Binding-site contacts:
Ligand atom CE1 contacts residue ZN1 of chain 1.E at 2.9 Å.
Ligand atom CD2 contacts residue ZN1 of chain 1.E at 3.1 Å.
Ligand atom O contacts residue LYS5 of chain 1.A at 3.4 Å.
Ligand atom NE2 contacts residue HIS240 of chain 1.A at 3.2 Å (h-bond).
Ligand atom O contacts residue LEU3 of chain 1.A at 4.2 Å.
Ligand atom C contacts residue LYS5 of chain 1.A at 3.7 Å.
Ligand atom CG contacts residue LYS5 of chain 1.A at 3.6 Å.
Ligand atom CG contacts residue ZN1 of chain 1.E at 4.2 Å.
Ligand atom O contacts residue ARG243 of chain 1.A at 4.0 Å.
Ligand atom NE2 contacts residue LYS5 of chain 1.A at 4.4 Å.
Ligand atom CE1 contacts residue LYS5 of chain 1.A at 3.9 Å.
Ligand atom NE2 contacts residue HIS32 of chain 1.A at 3.2 Å (h-bond).
Ligand atom CE1 contacts residue HIS240 of chain 1.A at 4.4 Å.
Ligand atom CE1 contacts residue HIS32 of chain 1.A at 3.3 Å.
Ligand atom CB contacts residue LYS5 of chain 1.A at 4.0 Å.
Ligand atom C contacts residue ARG243 of chain 1.A at 3.6 Å.
Ligand atom NE2 contacts residue ZN1 of chain 1.E at 2.0 Å.
Ligand atom ND1 contacts residue HIS32 of chain 1.A at 4.2 Å.
Ligand atom CD2 contacts residue LYS5 of chain 1.A at 4.2 Å.
Ligand atom CD2 contacts residue HIS240 of chain 1.A at 3.9 Å.
Ligand atom ND1 contacts residue ZN1 of chain 1.E at 4.1 Å.
Ligand atom ND1 contacts residue LYS5 of chain 1.A at 3.4 Å.

A protein and the small-molecule ligand that binds it are described below.
Small molecule (SMILES): N[C@H](CO)Cc1c[nH]c[nH+]1

Sequence of chain 1.A:
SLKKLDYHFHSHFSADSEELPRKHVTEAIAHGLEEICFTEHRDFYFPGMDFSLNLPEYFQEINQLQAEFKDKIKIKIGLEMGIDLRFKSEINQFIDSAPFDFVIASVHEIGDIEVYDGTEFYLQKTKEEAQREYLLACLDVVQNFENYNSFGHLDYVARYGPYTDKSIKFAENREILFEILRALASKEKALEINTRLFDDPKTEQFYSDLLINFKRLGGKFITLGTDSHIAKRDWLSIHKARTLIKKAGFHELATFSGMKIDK